Sequence of chain 1.B:
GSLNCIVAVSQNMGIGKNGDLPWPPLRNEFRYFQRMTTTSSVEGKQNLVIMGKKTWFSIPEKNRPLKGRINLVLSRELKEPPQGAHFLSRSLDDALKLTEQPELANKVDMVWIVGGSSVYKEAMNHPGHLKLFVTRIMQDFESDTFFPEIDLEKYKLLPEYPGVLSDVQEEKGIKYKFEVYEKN

Binding-site contacts:
Ligand atom N3 contacts residue ALA11 of chain 1.B at 3.8 Å.
Ligand atom C4 contacts residue FOL1 of chain 1.L at 0.2 Å.
Ligand atom N7 contacts residue ILE9 of chain 1.B at 3.8 Å.
Ligand atom C5 contacts residue FOL1 of chain 1.L at 0.2 Å.
Ligand atom C5 contacts residue NAP1 of chain 1.K at 3.4 Å.
Ligand atom C4 contacts residue ILE9 of chain 1.B at 4.2 Å (hydrophobic).
Ligand atom C2 contacts residue FOL1 of chain 1.L at 0.3 Å.
Ligand atom N3 contacts residue PHE36 of chain 1.B at 3.4 Å.
Ligand atom N7 contacts residue VAL10 of chain 1.B at 3.7 Å.
Ligand atom C6 contacts residue FOL1 of chain 1.L at 0.3 Å.
Ligand atom C4 contacts residue NAP1 of chain 1.K at 3.1 Å.
Ligand atom N3 contacts residue VAL10 of chain 1.B at 3.6 Å.
Ligand atom N3 contacts residue FOL1 of chain 1.L at 0.2 Å (h-bond).
Ligand atom N3 contacts residue NAP1 of chain 1.K at 3.5 Å (h-bond).
Ligand atom N8 contacts residue VAL117 of chain 1.B at 4.0 Å.
Ligand atom N8 contacts residue PHE36 of chain 1.B at 3.6 Å.
Ligand atom C5 contacts residue PHE36 of chain 1.B at 4.0 Å (hydrophobic).
Ligand atom N8 contacts residue NAP1 of chain 1.K at 3.2 Å (h-bond).
Ligand atom C6 contacts residue NAP1 of chain 1.K at 4.1 Å.
Ligand atom N7 contacts residue FOL1 of chain 1.L at 0.2 Å (h-bond).
Ligand atom N7 contacts residue GLU32 of chain 1.B at 2.9 Å (salt-bridge).
Ligand atom N8 contacts residue ILE9 of chain 1.B at 3.4 Å (h-bond).
Ligand atom N7 contacts residue THR138 of chain 1.B at 3.7 Å.
Ligand atom N1 contacts residue PHE36 of chain 1.B at 4.0 Å.
Ligand atom C2 contacts residue NAP1 of chain 1.K at 4.2 Å.
Ligand atom N1 contacts residue ALA11 of chain 1.B at 3.8 Å.
Ligand atom N1 contacts residue GLU32 of chain 1.B at 2.7 Å (salt-bridge).
Ligand atom C4 contacts residue PHE36 of chain 1.B at 3.5 Å (hydrophobic).
Ligand atom C2 contacts residue PHE36 of chain 1.B at 3.9 Å (hydrophobic).
Ligand atom C6 contacts residue NPX1 of chain 1.J at 4.2 Å.
Ligand atom N3 contacts residue ILE9 of chain 1.B at 3.8 Å.
Ligand atom C2 contacts residue VAL10 of chain 1.B at 3.9 Å (hydrophobic).
Ligand atom C6 contacts residue GLU32 of chain 1.B at 3.6 Å.
Ligand atom C2 contacts residue GLU32 of chain 1.B at 3.6 Å.
Ligand atom C5 contacts residue NPX1 of chain 1.J at 3.4 Å.
Ligand atom N8 contacts residue TYR123 of chain 1.B at 3.7 Å.
Ligand atom N8 contacts residue FOL1 of chain 1.L at 0.3 Å (h-bond).
Ligand atom C2 contacts residue ALA11 of chain 1.B at 3.8 Å (hydrophobic).
Ligand atom N7 contacts residue ALA11 of chain 1.B at 3.9 Å.
Ligand atom N1 contacts residue FOL1 of chain 1.L at 0.3 Å (h-bond).

This protein binds this small molecule.
Small molecule (SMILES): Nc1ccnc(N)n1